Sequence of chain 1.E:
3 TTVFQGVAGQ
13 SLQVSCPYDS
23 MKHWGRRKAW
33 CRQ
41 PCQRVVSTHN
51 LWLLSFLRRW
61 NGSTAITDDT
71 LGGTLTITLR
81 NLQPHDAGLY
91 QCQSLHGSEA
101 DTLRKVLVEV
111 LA

This small molecule binds to this protein.
Small molecule (SMILES): CC(=O)N[C@@H]1[C@@H](O)[C@H](O)[C@@H](CO)O[C@H]1O

Binding-site contacts:
Ligand atom C5 contacts residue ARG44 of chain 1.E at 4.3 Å.
Ligand atom C7 contacts residue VAL45 of chain 1.E at 4.5 Å (hydrophobic).
Ligand atom C1 contacts residue VAL45 of chain 1.E at 3.1 Å (hydrophobic).
Ligand atom C2 contacts residue VAL45 of chain 1.E at 4.4 Å (hydrophobic).
Ligand atom O6 contacts residue ASN61 of chain 1.E at 4.4 Å.
Ligand atom C4 contacts residue ASN61 of chain 1.E at 4.3 Å.
Ligand atom N2 contacts residue ASN61 of chain 1.E at 3.0 Å (h-bond).
Ligand atom N2 contacts residue VAL45 of chain 1.E at 4.3 Å.
Ligand atom C1 contacts residue ASN61 of chain 1.E at 1.4 Å.
Ligand atom C7 contacts residue ASN61 of chain 1.E at 3.5 Å.
Ligand atom O7 contacts residue GLY62 of chain 1.E at 4.4 Å.
Ligand atom C1 contacts residue ARG44 of chain 1.E at 4.3 Å.
Ligand atom O7 contacts residue ASN61 of chain 1.E at 2.9 Å (h-bond).
Ligand atom O5 contacts residue VAL45 of chain 1.E at 3.7 Å.
Ligand atom C3 contacts residue ASN61 of chain 1.E at 3.9 Å.
Ligand atom C2 contacts residue ASN61 of chain 1.E at 2.6 Å.
Ligand atom C8 contacts residue VAL45 of chain 1.E at 4.2 Å (hydrophobic).
Ligand atom O5 contacts residue ASN61 of chain 1.E at 2.3 Å (h-bond).
Ligand atom C5 contacts residue ASN61 of chain 1.E at 3.6 Å.